Sequence of chain 1.A:
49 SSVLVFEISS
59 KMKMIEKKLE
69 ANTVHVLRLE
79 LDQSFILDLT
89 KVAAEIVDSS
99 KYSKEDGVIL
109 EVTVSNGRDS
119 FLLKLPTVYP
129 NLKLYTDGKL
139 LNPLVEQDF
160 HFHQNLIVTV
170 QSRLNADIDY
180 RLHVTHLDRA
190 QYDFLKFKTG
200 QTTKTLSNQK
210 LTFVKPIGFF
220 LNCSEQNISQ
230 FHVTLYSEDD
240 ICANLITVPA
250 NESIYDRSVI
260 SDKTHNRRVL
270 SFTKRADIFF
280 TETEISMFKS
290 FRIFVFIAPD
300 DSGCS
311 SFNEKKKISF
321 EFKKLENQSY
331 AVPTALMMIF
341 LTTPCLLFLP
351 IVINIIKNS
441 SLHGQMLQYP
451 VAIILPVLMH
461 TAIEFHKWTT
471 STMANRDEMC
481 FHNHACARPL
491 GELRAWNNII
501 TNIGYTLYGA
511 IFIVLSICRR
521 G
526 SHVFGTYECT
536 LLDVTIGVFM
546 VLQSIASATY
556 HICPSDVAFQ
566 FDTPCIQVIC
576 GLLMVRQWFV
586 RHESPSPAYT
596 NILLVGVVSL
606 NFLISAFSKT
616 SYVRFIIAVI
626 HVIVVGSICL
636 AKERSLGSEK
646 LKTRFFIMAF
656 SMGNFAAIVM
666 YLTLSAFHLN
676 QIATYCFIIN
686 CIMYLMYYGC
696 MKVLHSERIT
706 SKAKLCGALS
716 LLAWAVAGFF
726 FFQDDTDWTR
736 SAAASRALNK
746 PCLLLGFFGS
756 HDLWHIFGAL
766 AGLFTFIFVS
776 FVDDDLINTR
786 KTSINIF

Binding-site contacts:
Ligand atom C19 contacts residue VAL698 of chain 1.A at 4.0 Å (hydrophobic).
Ligand atom C11 contacts residue VAL698 of chain 1.A at 4.1 Å (hydrophobic).
Ligand atom C27 contacts residue LEU690 of chain 1.A at 3.7 Å (hydrophobic).
Ligand atom C27 contacts residue PHE773 of chain 1.A at 3.9 Å (hydrophobic).
Ligand atom C24 contacts residue PHE773 of chain 1.A at 4.3 Å (hydrophobic).
Ligand atom C25 contacts residue PHE773 of chain 1.A at 4.1 Å (hydrophobic).
Ligand atom C24 contacts residue LEU716 of chain 1.A at 3.9 Å (hydrophobic).
Ligand atom C27 contacts residue GLY712 of chain 1.A at 4.0 Å.
Ligand atom C22 contacts residue LEU716 of chain 1.A at 4.2 Å (hydrophobic).
Ligand atom C21 contacts residue ILE704 of chain 1.A at 4.4 Å (hydrophobic).
Ligand atom C18 contacts residue MET691 of chain 1.A at 4.3 Å (hydrophobic).
Ligand atom C27 contacts residue SER715 of chain 1.A at 3.4 Å.
Ligand atom C19 contacts residue CYS695 of chain 1.A at 4.1 Å (hydrophobic).
Ligand atom C24 contacts residue GLY712 of chain 1.A at 3.6 Å.
Ligand atom C22 contacts residue GLY712 of chain 1.A at 4.4 Å.
Ligand atom C18 contacts residue CYS695 of chain 1.A at 3.6 Å (hydrophobic).
Ligand atom C18 contacts residue GLY694 of chain 1.A at 3.6 Å.
Ligand atom C23 contacts residue GLY712 of chain 1.A at 4.4 Å.
Ligand atom C26 contacts residue ILE687 of chain 1.A at 3.9 Å (hydrophobic).
Ligand atom C25 contacts residue LEU690 of chain 1.A at 3.8 Å (hydrophobic).
Ligand atom C16 contacts residue MET691 of chain 1.A at 4.2 Å (hydrophobic).
Ligand atom C26 contacts residue LEU690 of chain 1.A at 3.7 Å (hydrophobic).
Ligand atom C8 contacts residue CYS695 of chain 1.A at 3.7 Å (hydrophobic).
Ligand atom C14 contacts residue CYS695 of chain 1.A at 4.3 Å (hydrophobic).
Ligand atom C25 contacts residue GLY712 of chain 1.A at 4.4 Å.
Ligand atom C15 contacts residue CYS695 of chain 1.A at 4.1 Å (hydrophobic).
Ligand atom C23 contacts residue PHE773 of chain 1.A at 3.9 Å (hydrophobic).
Ligand atom C26 contacts residue LEU716 of chain 1.A at 3.8 Å (hydrophobic).
Ligand atom C21 contacts residue LYS709 of chain 1.A at 4.4 Å.
Ligand atom C7 contacts residue CYS695 of chain 1.A at 4.2 Å (hydrophobic).
Ligand atom C26 contacts residue MET691 of chain 1.A at 3.8 Å (hydrophobic).
Ligand atom C15 contacts residue MET691 of chain 1.A at 4.5 Å (hydrophobic).

A small-molecule ligand and the protein it binds are described below.
Small molecule (SMILES): CC(C)CCC[C@@H](C)[C@H]1CC[C@H]2[C@@H]3CC=C4C[C@@H](O)CC[C@]4(C)[C@H]3CC[C@]12C